Sequence of chain 1.C:
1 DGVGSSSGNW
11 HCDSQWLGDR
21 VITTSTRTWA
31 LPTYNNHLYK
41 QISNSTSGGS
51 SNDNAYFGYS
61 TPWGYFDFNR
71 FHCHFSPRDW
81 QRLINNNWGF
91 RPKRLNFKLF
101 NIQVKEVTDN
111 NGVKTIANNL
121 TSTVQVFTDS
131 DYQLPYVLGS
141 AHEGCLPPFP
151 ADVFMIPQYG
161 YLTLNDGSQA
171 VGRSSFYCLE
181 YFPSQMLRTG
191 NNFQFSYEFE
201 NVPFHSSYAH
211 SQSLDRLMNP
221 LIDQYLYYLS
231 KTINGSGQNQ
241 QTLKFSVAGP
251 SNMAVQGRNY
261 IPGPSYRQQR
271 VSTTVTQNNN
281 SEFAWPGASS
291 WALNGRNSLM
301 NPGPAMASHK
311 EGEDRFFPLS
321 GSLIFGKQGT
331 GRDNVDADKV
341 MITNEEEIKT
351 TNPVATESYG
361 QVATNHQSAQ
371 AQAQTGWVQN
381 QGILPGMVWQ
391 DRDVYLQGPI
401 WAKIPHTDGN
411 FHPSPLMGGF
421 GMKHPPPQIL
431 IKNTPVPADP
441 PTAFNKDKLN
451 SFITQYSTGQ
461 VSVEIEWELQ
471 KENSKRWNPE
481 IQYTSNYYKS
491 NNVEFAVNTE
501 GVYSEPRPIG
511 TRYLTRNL

This protein binds this small molecule.
Small molecule (SMILES): OC[C@H]1O[C@@H](O)[C@H](O)[C@@H](O)[C@H]1O

Binding-site contacts:
Ligand atom O5 contacts residue TRP285 of chain 1.C at 3.2 Å.
Ligand atom C1 contacts residue ASN252 of chain 1.M at 4.0 Å.
Ligand atom O1 contacts residue ASN252 of chain 1.M at 3.2 Å (h-bond).
Ligand atom O2 contacts residue TRP285 of chain 1.C at 4.3 Å.
Ligand atom C1 contacts residue TRP285 of chain 1.C at 3.9 Å (hydrophobic).
Ligand atom O2 contacts residue VAL255 of chain 1.M at 4.4 Å.
Ligand atom C6 contacts residue ASP53 of chain 1.C at 3.6 Å.
Ligand atom C2 contacts residue TRP285 of chain 1.C at 3.4 Å (hydrophobic).
Ligand atom C3 contacts residue TRP285 of chain 1.C at 3.5 Å (hydrophobic).
Ligand atom C2 contacts residue ASN252 of chain 1.M at 4.2 Å.
Ligand atom O3 contacts residue TRP285 of chain 1.C at 3.2 Å.
Ligand atom C4 contacts residue TRP285 of chain 1.C at 2.8 Å (hydrophobic).
Ligand atom O1 contacts residue TRP285 of chain 1.C at 3.6 Å.
Ligand atom O1 contacts residue VAL255 of chain 1.M at 3.3 Å.
Ligand atom O2 contacts residue ASN252 of chain 1.M at 3.3 Å (h-bond).
Ligand atom O5 contacts residue ASP53 of chain 1.C at 4.1 Å.
Ligand atom O6 contacts residue TRP285 of chain 1.C at 3.6 Å (h-bond).
Ligand atom O1 contacts residue ALA254 of chain 1.M at 3.8 Å.
Ligand atom O4 contacts residue TRP285 of chain 1.C at 1.4 Å.
Ligand atom C6 contacts residue TRP285 of chain 1.C at 3.2 Å (hydrophobic).
Ligand atom C5 contacts residue TRP285 of chain 1.C at 3.4 Å (hydrophobic).

Sequence of chain 1.M:
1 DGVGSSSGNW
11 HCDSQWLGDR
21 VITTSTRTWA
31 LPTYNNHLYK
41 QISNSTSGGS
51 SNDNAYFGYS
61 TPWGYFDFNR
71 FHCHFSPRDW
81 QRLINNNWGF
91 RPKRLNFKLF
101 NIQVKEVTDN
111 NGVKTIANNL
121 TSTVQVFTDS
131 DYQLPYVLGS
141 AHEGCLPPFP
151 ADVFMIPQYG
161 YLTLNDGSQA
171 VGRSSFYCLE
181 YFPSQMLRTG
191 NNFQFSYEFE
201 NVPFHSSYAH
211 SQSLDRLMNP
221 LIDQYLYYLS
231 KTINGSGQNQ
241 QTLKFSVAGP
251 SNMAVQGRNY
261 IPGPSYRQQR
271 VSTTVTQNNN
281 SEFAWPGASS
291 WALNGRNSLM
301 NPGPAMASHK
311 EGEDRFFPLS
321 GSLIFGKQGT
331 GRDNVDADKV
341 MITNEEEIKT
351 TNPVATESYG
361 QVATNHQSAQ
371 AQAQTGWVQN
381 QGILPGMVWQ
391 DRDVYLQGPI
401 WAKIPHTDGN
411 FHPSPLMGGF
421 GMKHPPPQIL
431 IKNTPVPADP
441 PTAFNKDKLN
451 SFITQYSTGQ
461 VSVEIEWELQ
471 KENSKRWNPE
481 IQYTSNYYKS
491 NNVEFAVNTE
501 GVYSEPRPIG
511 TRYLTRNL